This small molecule binds to this protein.
Small molecule (SMILES): CN(C)C(=O)C=CCNCCOc1ccc(/C(=C(/CC(F)(F)F)c2ccccc2)c2ccc3n[nH]c(F)c3c2)cn1

Binding-site contacts:
Ligand atom C25 contacts residue LEU50 of chain 1.B at 3.4 Å (hydrophobic).
Ligand atom C5 contacts residue CYS234 of chain 1.B at 1.6 Å (hydrophobic).
Ligand atom N3 contacts residue LEU229 of chain 1.B at 3.9 Å.
Ligand atom C10 contacts residue ALA54 of chain 1.B at 3.4 Å (hydrophobic).
Ligand atom N5 contacts residue GLU57 of chain 1.B at 3.7 Å.
Ligand atom F2 contacts residue MET92 of chain 1.B at 3.5 Å.
Ligand atom F4 contacts residue LEU95 of chain 1.B at 3.3 Å.
Ligand atom C1 contacts residue MET232 of chain 1.B at 3.7 Å (hydrophobic).
Ligand atom C26 contacts residue LEU50 of chain 1.B at 3.8 Å (hydrophobic).
Ligand atom C27 contacts residue PHE108 of chain 1.B at 3.8 Å (hydrophobic).
Ligand atom F3 contacts residue LEU132 of chain 1.B at 3.3 Å.
Ligand atom F3 contacts residue PHE108 of chain 1.B at 3.7 Å.
Ligand atom C2 contacts residue MET232 of chain 1.B at 3.4 Å (hydrophobic).
Ligand atom F1 contacts residue ILE128 of chain 1.B at 3.5 Å.
Ligand atom N4 contacts residue GLU57 of chain 1.B at 2.9 Å (salt-bridge).
Ligand atom F3 contacts residue PHE129 of chain 1.B at 3.6 Å.
Ligand atom F4 contacts residue LEU91 of chain 1.B at 3.0 Å.
Ligand atom C4 contacts residue CYS234 of chain 1.B at 2.8 Å (hydrophobic).
Ligand atom C3 contacts residue CYS234 of chain 1.B at 3.5 Å (hydrophobic).
Ligand atom F4 contacts residue MET92 of chain 1.B at 3.3 Å.
Ligand atom C20 contacts residue GLY225 of chain 1.B at 3.7 Å.
Ligand atom C21 contacts residue LEU229 of chain 1.B at 3.7 Å (hydrophobic).
Ligand atom N5 contacts residue ARG98 of chain 1.B at 3.6 Å.
Ligand atom C23 contacts residue MET47 of chain 1.B at 3.8 Å (hydrophobic).
Ligand atom C27 contacts residue GLU57 of chain 1.B at 3.7 Å.
Ligand atom N1 contacts residue MET232 of chain 1.B at 3.5 Å (h-bond).
Ligand atom C29 contacts residue PHE108 of chain 1.B at 3.7 Å (hydrophobic).
Ligand atom C28 contacts residue LEU91 of chain 1.B at 3.6 Å (hydrophobic).
Ligand atom C6 contacts residue CYS234 of chain 1.B at 2.7 Å (hydrophobic).
Ligand atom N3 contacts residue THR51 of chain 1.B at 3.4 Å (h-bond).
Ligand atom C13 contacts residue LEU50 of chain 1.B at 3.7 Å (hydrophobic).
Ligand atom C20 contacts residue LEU229 of chain 1.B at 3.5 Å (hydrophobic).
Ligand atom C22 contacts residue MET47 of chain 1.B at 3.8 Å (hydrophobic).
Ligand atom N2 contacts residue CYS234 of chain 1.B at 3.1 Å (h-bond).
Ligand atom C11 contacts residue ALA54 of chain 1.B at 3.7 Å (hydrophobic).
Ligand atom N5 contacts residue LEU91 of chain 1.B at 3.5 Å (h-bond).
Ligand atom C10 contacts residue TRP87 of chain 1.B at 3.7 Å (hydrophobic).
Ligand atom C23 contacts residue MET125 of chain 1.B at 3.6 Å (hydrophobic).
Ligand atom O1 contacts residue CYS234 of chain 1.B at 3.7 Å.
Ligand atom O2 contacts residue THR51 of chain 1.B at 3.8 Å.

Sequence of chain 1.B:
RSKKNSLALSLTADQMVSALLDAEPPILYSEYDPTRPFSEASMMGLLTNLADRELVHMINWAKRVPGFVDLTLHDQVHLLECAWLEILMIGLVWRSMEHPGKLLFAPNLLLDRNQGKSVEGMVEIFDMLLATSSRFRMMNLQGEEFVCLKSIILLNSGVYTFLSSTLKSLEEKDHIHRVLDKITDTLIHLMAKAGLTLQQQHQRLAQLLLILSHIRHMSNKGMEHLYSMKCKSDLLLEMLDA